A protein and the small-molecule ligand that binds it are described below.
Small molecule (SMILES): O[C@@H]1[C@@H](O)[C@H](O)OC[C@H]1O

Binding-site contacts:
Ligand atom C5 contacts residue XYP1 of chain 1.G at 3.1 Å.
Ligand atom O3 contacts residue XYP1 of chain 1.G at 4.4 Å.
Ligand atom O4 contacts residue XYP1 of chain 1.G at 1.6 Å.
Ligand atom C3 contacts residue XYP1 of chain 1.G at 4.0 Å.
Ligand atom C4 contacts residue XYP1 of chain 1.G at 2.7 Å.